The protein below binds the small molecule below.
Small molecule (SMILES): CC[C@H](C)[C@H](NC(=O)[C@H](Cc1ccccc1)NC(=O)[C@H](CO)NC(=O)[C@@H](N)C(C)C)C(=O)N[C@@H](CCC(=O)O)C(=O)N[C@@H](Cc1ccccc1)C(=O)N[C@H](C(=O)N[C@H](C=O)[C@@H](C)CC)C(C)C

Binding-site contacts:
Ligand atom O contacts residue ASN77 of chain 1.A at 3.2 Å (h-bond).
Ligand atom N contacts residue TYR7 of chain 1.A at 3.4 Å (h-bond).
Ligand atom CB contacts residue THR143 of chain 1.A at 3.5 Å.
Ligand atom O contacts residue TYR84 of chain 1.A at 3.4 Å (h-bond).
Ligand atom OG contacts residue GLU63 of chain 1.A at 2.8 Å (salt-bridge).
Ligand atom OE2 contacts residue TYR74 of chain 1.A at 3.3 Å (h-bond).
Ligand atom O contacts residue LYS146 of chain 1.A at 2.6 Å (salt-bridge).
Ligand atom CB contacts residue TYR99 of chain 1.A at 3.3 Å (hydrophobic).
Ligand atom O contacts residue TYR7 of chain 1.A at 3.4 Å.
Ligand atom N contacts residue GLU63 of chain 1.A at 3.0 Å (salt-bridge).
Ligand atom C contacts residue LYS146 of chain 1.A at 3.5 Å.
Ligand atom CD contacts residue ARG97 of chain 1.A at 3.5 Å.
Ligand atom C contacts residue TYR7 of chain 1.A at 3.1 Å (hydrophobic).
Ligand atom CB contacts residue ASN66 of chain 1.A at 3.5 Å.
Ligand atom CA contacts residue TYR7 of chain 1.A at 3.2 Å (hydrophobic).
Ligand atom CD contacts residue TYR74 of chain 1.A at 2.9 Å (hydrophobic).
Ligand atom OE1 contacts residue TYR74 of chain 1.A at 2.4 Å (h-bond).
Ligand atom O contacts residue ASN66 of chain 1.A at 3.0 Å (h-bond).
Ligand atom O contacts residue TYR159 of chain 1.A at 2.6 Å (h-bond).
Ligand atom CG1 contacts residue ASN77 of chain 1.A at 3.5 Å.
Ligand atom CA contacts residue TYR171 of chain 1.A at 3.6 Å (hydrophobic).
Ligand atom CA contacts residue ASN77 of chain 1.A at 3.3 Å.
Ligand atom O contacts residue TRP147 of chain 1.A at 2.8 Å (h-bond).
Ligand atom N contacts residue TYR7 of chain 1.A at 3.1 Å (h-bond).
Ligand atom CG contacts residue TYR74 of chain 1.A at 3.5 Å (hydrophobic).
Ligand atom CE1 contacts residue GLN155 of chain 1.A at 3.5 Å.
Ligand atom CB contacts residue GLU63 of chain 1.A at 3.4 Å.
Ligand atom C contacts residue TYR84 of chain 1.A at 3.3 Å (hydrophobic).
Ligand atom N contacts residue TYR99 of chain 1.A at 2.9 Å (h-bond).
Ligand atom CA contacts residue TYR99 of chain 1.A at 3.3 Å (hydrophobic).
Ligand atom CG2 contacts residue GLU63 of chain 1.A at 3.0 Å.
Ligand atom CG1 contacts residue TRP167 of chain 1.A at 3.5 Å (hydrophobic).
Ligand atom N contacts residue ASN77 of chain 1.A at 2.9 Å (h-bond).
Ligand atom O contacts residue ARG97 of chain 1.A at 3.0 Å (salt-bridge).
Ligand atom OG contacts residue ASN66 of chain 1.A at 2.7 Å (h-bond).
Ligand atom CG1 contacts residue ILE80 of chain 1.A at 3.4 Å (hydrophobic).
Ligand atom N contacts residue TYR171 of chain 1.A at 2.7 Å (h-bond).
Ligand atom C contacts residue THR143 of chain 1.A at 3.5 Å.
Ligand atom OE1 contacts residue ARG97 of chain 1.A at 3.0 Å (salt-bridge).
Ligand atom O contacts residue TYR99 of chain 1.A at 3.5 Å (h-bond).

Sequence of chain 1.A:
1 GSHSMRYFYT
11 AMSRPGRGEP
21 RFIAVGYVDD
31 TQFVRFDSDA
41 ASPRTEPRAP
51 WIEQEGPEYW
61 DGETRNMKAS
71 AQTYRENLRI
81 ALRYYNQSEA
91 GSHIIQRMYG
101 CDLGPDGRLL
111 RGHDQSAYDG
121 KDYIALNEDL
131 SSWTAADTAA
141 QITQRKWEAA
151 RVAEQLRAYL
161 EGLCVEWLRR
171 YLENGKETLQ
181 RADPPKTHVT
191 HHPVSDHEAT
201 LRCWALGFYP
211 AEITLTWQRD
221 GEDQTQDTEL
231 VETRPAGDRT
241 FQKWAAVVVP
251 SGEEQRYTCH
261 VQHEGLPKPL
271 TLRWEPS